Binding-site contacts:
Ligand atom C6 contacts residue GLU121 of chain 1.D at 3.7 Å.
Ligand atom C6 contacts residue ALA71 of chain 1.D at 3.6 Å (hydrophobic).
Ligand atom O1A contacts residue ASN187 of chain 1.D at 3.6 Å.
Ligand atom O3A contacts residue ASN187 of chain 1.D at 4.0 Å.
Ligand atom O3G contacts residue PHE48 of chain 1.D at 3.2 Å.
Ligand atom C6 contacts residue LEU189 of chain 1.D at 3.5 Å (hydrophobic).
Ligand atom O4' contacts residue LEU43 of chain 1.D at 3.8 Å.
Ligand atom C8 contacts residue VAL51 of chain 1.D at 3.8 Å (hydrophobic).
Ligand atom O4' contacts residue VAL51 of chain 1.D at 3.8 Å.
Ligand atom O2G contacts residue PHE48 of chain 1.D at 3.2 Å.
Ligand atom N6 contacts residue ALA71 of chain 1.D at 3.3 Å.
Ligand atom N6 contacts residue TYR122 of chain 1.D at 3.9 Å.
Ligand atom O2A contacts residue LYS73 of chain 1.D at 3.3 Å (salt-bridge).
Ligand atom C2 contacts residue TYR122 of chain 1.D at 3.9 Å (hydrophobic).
Ligand atom PB contacts residue ASP200 of chain 1.D at 3.6 Å.
Ligand atom O1B contacts residue ASP200 of chain 1.D at 3.2 Å (salt-bridge).
Ligand atom O3G contacts residue GLY46 of chain 1.D at 4.0 Å.
Ligand atom O3G contacts residue ALA47 of chain 1.D at 3.5 Å (h-bond).
Ligand atom C5 contacts residue LEU189 of chain 1.D at 3.4 Å (hydrophobic).
Ligand atom O1G contacts residue ALA47 of chain 1.D at 2.3 Å (h-bond).
Ligand atom C5' contacts residue VAL51 of chain 1.D at 3.9 Å (hydrophobic).
Ligand atom O3A contacts residue ASP200 of chain 1.D at 3.0 Å (salt-bridge).
Ligand atom O1G contacts residue GLY46 of chain 1.D at 3.2 Å.
Ligand atom N1 contacts residue ALA123 of chain 1.D at 3.0 Å (h-bond).
Ligand atom O1A contacts residue ASP200 of chain 1.D at 3.1 Å.
Ligand atom N6 contacts residue GLU121 of chain 1.D at 2.5 Å (salt-bridge).
Ligand atom C6 contacts residue ALA123 of chain 1.D at 3.9 Å (hydrophobic).
Ligand atom C2 contacts residue ALA123 of chain 1.D at 3.1 Å (hydrophobic).
Ligand atom N7 contacts residue VAL51 of chain 1.D at 3.9 Å.
Ligand atom N6 contacts residue VAL120 of chain 1.D at 3.7 Å.
Ligand atom C2 contacts residue LEU43 of chain 1.D at 3.8 Å (hydrophobic).
Ligand atom N3 contacts residue LEU43 of chain 1.D at 3.8 Å.
Ligand atom PA contacts residue ASP200 of chain 1.D at 3.7 Å.
Ligand atom N6 contacts residue LEU189 of chain 1.D at 3.6 Å.
Ligand atom N1 contacts residue TYR122 of chain 1.D at 3.7 Å.
Ligand atom N7 contacts residue LEU189 of chain 1.D at 3.5 Å.
Ligand atom O1B contacts residue LYS73 of chain 1.D at 3.3 Å (salt-bridge).
Ligand atom PG contacts residue ALA47 of chain 1.D at 3.5 Å.
Ligand atom PG contacts residue PHE48 of chain 1.D at 3.9 Å.
Ligand atom O2' contacts residue ASN127 of chain 1.D at 3.5 Å (h-bond).

This small molecule binds to this protein.
Small molecule (SMILES): Nc1ncnc2c1ncn2[C@@H]1O[C@H](CO[P](=O)(O)O[P](=O)(O)CP(=O)(O)O)[C@@H](O)[C@H]1O

Sequence of chain 1.D:
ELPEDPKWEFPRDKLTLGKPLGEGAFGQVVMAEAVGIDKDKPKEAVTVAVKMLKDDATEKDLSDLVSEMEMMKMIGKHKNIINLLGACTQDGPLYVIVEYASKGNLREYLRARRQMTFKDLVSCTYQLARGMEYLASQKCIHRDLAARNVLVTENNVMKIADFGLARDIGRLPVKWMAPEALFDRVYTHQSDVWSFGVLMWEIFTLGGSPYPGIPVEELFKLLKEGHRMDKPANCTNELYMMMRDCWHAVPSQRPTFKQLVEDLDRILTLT